Sequence of chain 1.A:
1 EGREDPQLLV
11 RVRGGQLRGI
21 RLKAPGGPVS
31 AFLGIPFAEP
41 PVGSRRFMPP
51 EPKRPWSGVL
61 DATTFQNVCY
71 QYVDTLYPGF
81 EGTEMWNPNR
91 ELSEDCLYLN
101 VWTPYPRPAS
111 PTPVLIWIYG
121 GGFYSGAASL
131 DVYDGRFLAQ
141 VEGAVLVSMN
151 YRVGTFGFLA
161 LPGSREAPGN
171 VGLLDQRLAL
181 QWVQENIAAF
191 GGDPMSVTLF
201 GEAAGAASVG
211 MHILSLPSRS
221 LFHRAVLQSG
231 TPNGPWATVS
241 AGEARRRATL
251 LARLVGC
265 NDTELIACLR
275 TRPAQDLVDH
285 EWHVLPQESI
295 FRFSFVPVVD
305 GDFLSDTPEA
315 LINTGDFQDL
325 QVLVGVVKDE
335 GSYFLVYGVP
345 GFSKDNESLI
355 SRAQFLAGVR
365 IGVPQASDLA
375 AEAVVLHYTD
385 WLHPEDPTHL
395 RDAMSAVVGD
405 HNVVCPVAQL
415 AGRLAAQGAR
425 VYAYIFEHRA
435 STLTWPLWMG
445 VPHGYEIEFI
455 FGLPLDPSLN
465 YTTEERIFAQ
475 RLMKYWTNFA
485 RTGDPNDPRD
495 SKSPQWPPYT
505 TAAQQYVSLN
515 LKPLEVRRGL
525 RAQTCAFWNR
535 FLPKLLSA

Binding-site contacts:
Ligand atom O7 contacts residue PHE338 of chain 1.A at 3.4 Å.
Ligand atom C5 contacts residue ETM1 of chain 1.G at 2.9 Å.
Ligand atom N1 contacts residue TRP86 of chain 1.A at 4.2 Å.
Ligand atom C8 contacts residue GLU202 of chain 1.A at 4.0 Å.
Ligand atom C6 contacts residue GLY121 of chain 1.A at 4.2 Å.
Ligand atom O7 contacts residue TYR337 of chain 1.A at 4.1 Å.
Ligand atom C9 contacts residue GLY121 of chain 1.A at 4.0 Å.
Ligand atom C5 contacts residue ACT1 of chain 1.E at 3.4 Å.
Ligand atom C6 contacts residue ETM1 of chain 1.G at 4.3 Å.
Ligand atom S24 contacts residue TYR124 of chain 1.A at 3.6 Å.
Ligand atom C10 contacts residue ETM1 of chain 1.G at 0.1 Å.
Ligand atom C6 contacts residue PHE338 of chain 1.A at 4.0 Å (hydrophobic).
Ligand atom S24 contacts residue GLY121 of chain 1.A at 4.2 Å.
Ligand atom O7 contacts residue HIS447 of chain 1.A at 4.0 Å.
Ligand atom C6 contacts residue ACT1 of chain 1.E at 3.5 Å.
Ligand atom C2 contacts residue ETM1 of chain 1.G at 0.8 Å.
Ligand atom C10 contacts residue TRP86 of chain 1.A at 3.8 Å (hydrophobic).
Ligand atom O7 contacts residue ACT1 of chain 1.E at 3.2 Å (h-bond).
Ligand atom C8 contacts residue ETM1 of chain 1.G at 0.8 Å.
Ligand atom C9 contacts residue ETM1 of chain 1.G at 0.4 Å.
Ligand atom C3 contacts residue TYR337 of chain 1.A at 3.7 Å (hydrophobic).
Ligand atom C5 contacts residue PHE338 of chain 1.A at 4.1 Å (hydrophobic).
Ligand atom C9 contacts residue HIS447 of chain 1.A at 3.9 Å.
Ligand atom C9 contacts residue ACT1 of chain 1.E at 3.1 Å.
Ligand atom C2 contacts residue TRP86 of chain 1.A at 3.7 Å (hydrophobic).
Ligand atom C10 contacts residue GLY120 of chain 1.A at 3.9 Å.
Ligand atom N1 contacts residue ETM1 of chain 1.G at 0.4 Å (h-bond).
Ligand atom C6 contacts residue TYR124 of chain 1.A at 3.5 Å (hydrophobic).
Ligand atom C8 contacts residue HIS447 of chain 1.A at 4.1 Å.
Ligand atom S24 contacts residue ETM1 of chain 1.G at 1.8 Å.
Ligand atom C3 contacts residue ETM1 of chain 1.G at 0.5 Å.
Ligand atom C5 contacts residue TYR124 of chain 1.A at 3.9 Å (hydrophobic).
Ligand atom C8 contacts residue TRP86 of chain 1.A at 3.9 Å (hydrophobic).
Ligand atom C8 contacts residue GLY448 of chain 1.A at 4.0 Å.
Ligand atom C10 contacts residue GLU202 of chain 1.A at 4.0 Å.
Ligand atom O7 contacts residue ETM1 of chain 1.G at 3.0 Å.
Ligand atom C10 contacts residue GLY121 of chain 1.A at 3.8 Å.
Ligand atom C6 contacts residue GLY122 of chain 1.A at 4.1 Å.
Ligand atom C6 contacts residue PHE297 of chain 1.A at 3.5 Å (hydrophobic).
Ligand atom C10 contacts residue TYR133 of chain 1.A at 4.0 Å (hydrophobic).

This protein binds this small molecule.
Small molecule (SMILES): CC(=O)SCC[N+](C)(C)C